Binding-site contacts:
Ligand atom C1 contacts residue SER319 of chain 1.A at 1.4 Å.
Ligand atom C6 contacts residue ASP23 of chain 1.A at 4.2 Å.
Ligand atom O6 contacts residue LYS310 of chain 1.A at 3.2 Å (salt-bridge).
Ligand atom C6 contacts residue LYS310 of chain 1.A at 3.6 Å.
Ligand atom O5 contacts residue SER319 of chain 1.A at 2.4 Å (h-bond).
Ligand atom O3 contacts residue ASP23 of chain 1.A at 4.3 Å.
Ligand atom O4 contacts residue ALA20 of chain 1.A at 3.9 Å.
Ligand atom C4 contacts residue ASP23 of chain 1.A at 3.3 Å.
Ligand atom C5 contacts residue SER319 of chain 1.A at 2.8 Å.
Ligand atom C4 contacts residue SER319 of chain 1.A at 3.5 Å.
Ligand atom O2 contacts residue SER319 of chain 1.A at 2.8 Å (h-bond).
Ligand atom C6 contacts residue SER319 of chain 1.A at 4.2 Å.
Ligand atom C2 contacts residue SER319 of chain 1.A at 2.4 Å.
Ligand atom O4 contacts residue SER319 of chain 1.A at 4.4 Å.
Ligand atom C5 contacts residue ASP23 of chain 1.A at 3.6 Å.
Ligand atom O6 contacts residue ASP23 of chain 1.A at 4.4 Å.
Ligand atom C3 contacts residue ASP23 of chain 1.A at 3.6 Å.
Ligand atom C5 contacts residue LYS310 of chain 1.A at 4.0 Å.
Ligand atom O2 contacts residue ASN239 of chain 1.A at 4.3 Å.
Ligand atom C3 contacts residue SER319 of chain 1.A at 3.0 Å.
Ligand atom O3 contacts residue SER319 of chain 1.A at 4.3 Å.
Ligand atom O4 contacts residue ASP23 of chain 1.A at 2.3 Å (salt-bridge).
Ligand atom O6 contacts residue SER319 of chain 1.A at 4.4 Å.

Sequence of chain 1.A:
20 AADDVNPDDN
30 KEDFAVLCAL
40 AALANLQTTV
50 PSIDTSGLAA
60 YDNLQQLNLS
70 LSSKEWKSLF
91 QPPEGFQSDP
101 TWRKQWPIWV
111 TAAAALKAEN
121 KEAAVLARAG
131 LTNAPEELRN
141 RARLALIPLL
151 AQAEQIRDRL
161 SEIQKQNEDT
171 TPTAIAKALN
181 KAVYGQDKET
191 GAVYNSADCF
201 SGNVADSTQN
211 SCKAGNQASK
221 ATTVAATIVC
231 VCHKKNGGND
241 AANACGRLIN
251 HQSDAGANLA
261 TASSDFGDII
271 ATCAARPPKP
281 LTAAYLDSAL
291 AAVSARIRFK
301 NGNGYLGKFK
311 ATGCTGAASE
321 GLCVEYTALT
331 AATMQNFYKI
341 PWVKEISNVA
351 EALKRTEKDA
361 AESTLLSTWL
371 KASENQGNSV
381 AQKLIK

This protein binds this small molecule.
Small molecule (SMILES): OC[C@H]1O[C@H](O)[C@H](O)[C@@H](O)[C@@H]1O